A protein and the small-molecule ligand that binds it are described below.
Small molecule (SMILES): NCC(=O)O

Binding-site contacts:
Ligand atom C contacts residue ILE15 of chain 2.A at 4.3 Å (hydrophobic).
Ligand atom OXT contacts residue PHE67 of chain 1.B at 3.6 Å.
Ligand atom CA contacts residue PHE76 of chain 2.A at 3.7 Å (hydrophobic).
Ligand atom N contacts residue PHE67 of chain 1.B at 4.5 Å.
Ligand atom C contacts residue PHE11 of chain 2.A at 4.4 Å (hydrophobic).
Ligand atom CA contacts residue PHE67 of chain 1.B at 3.8 Å (hydrophobic).
Ligand atom O contacts residue ILE15 of chain 2.A at 3.5 Å.
Ligand atom O contacts residue PHE11 of chain 2.A at 3.4 Å.
Ligand atom C contacts residue PHE67 of chain 1.B at 4.3 Å (hydrophobic).
Ligand atom OXT contacts residue ILE15 of chain 2.A at 4.4 Å.

Sequence of chain 2.A:
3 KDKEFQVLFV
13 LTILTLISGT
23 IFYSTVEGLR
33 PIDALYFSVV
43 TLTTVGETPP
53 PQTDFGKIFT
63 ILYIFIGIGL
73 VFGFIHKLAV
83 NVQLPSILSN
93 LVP

Sequence of chain 1.B:
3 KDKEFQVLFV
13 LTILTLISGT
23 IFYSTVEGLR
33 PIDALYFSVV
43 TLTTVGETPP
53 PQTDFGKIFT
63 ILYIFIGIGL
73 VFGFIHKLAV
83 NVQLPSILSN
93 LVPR